Binding-site contacts:
Ligand atom O5 contacts residue ASN297 of chain 1.E at 2.3 Å (h-bond).
Ligand atom C8 contacts residue CYS311 of chain 1.E at 3.3 Å (hydrophobic).
Ligand atom C4 contacts residue ASN297 of chain 1.E at 4.2 Å.
Ligand atom C8 contacts residue GLY313 of chain 1.E at 4.0 Å.
Ligand atom C7 contacts residue CYS311 of chain 1.E at 4.5 Å (hydrophobic).
Ligand atom C5 contacts residue ASN297 of chain 1.E at 3.6 Å.
Ligand atom O7 contacts residue ASN297 of chain 1.E at 4.3 Å.
Ligand atom N2 contacts residue ASN297 of chain 1.E at 2.9 Å (h-bond).
Ligand atom C7 contacts residue ASN297 of chain 1.E at 3.9 Å.
Ligand atom C2 contacts residue ASN297 of chain 1.E at 2.4 Å.
Ligand atom C3 contacts residue ASN297 of chain 1.E at 3.8 Å.
Ligand atom C1 contacts residue ASN297 of chain 1.E at 1.4 Å.
Ligand atom C8 contacts residue LEU312 of chain 1.E at 3.6 Å (hydrophobic).

The protein below binds the small molecule below.
Small molecule (SMILES): CC(=O)N[C@H]1[C@H](O[C@H]2[C@H](O)[C@@H](NC(C)=O)CO[C@@H]2CO)O[C@H](CO)[C@@H](O[C@@H]2O[C@H](CO)[C@@H](O)[C@H](O[C@H]3O[C@H](CO)[C@@H](O)[C@H](O)[C@@H]3O)[C@@H]2O)[C@@H]1O

Sequence of chain 1.E:
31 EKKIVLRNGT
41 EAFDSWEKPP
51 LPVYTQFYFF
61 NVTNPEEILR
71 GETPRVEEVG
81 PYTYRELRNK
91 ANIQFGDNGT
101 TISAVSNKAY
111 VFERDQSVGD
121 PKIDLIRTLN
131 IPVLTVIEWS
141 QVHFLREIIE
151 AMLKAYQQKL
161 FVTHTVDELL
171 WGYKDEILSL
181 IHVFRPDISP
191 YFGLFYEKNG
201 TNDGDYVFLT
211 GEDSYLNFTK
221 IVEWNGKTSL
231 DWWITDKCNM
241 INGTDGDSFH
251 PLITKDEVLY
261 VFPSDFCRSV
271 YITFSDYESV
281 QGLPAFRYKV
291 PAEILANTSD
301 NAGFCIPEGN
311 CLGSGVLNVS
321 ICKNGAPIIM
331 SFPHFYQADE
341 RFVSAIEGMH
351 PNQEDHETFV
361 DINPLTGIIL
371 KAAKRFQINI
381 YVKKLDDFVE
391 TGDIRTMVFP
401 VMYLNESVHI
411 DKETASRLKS